This protein binds this small molecule.
Small molecule (SMILES): OC[C@H]1O[C@@H](O[C@@H]2[C@H](O)[C@H](O)O[C@H](CO)[C@H]2O)[C@@H](O)[C@@H](O)[C@@H]1O

Sequence of chain 1.A:
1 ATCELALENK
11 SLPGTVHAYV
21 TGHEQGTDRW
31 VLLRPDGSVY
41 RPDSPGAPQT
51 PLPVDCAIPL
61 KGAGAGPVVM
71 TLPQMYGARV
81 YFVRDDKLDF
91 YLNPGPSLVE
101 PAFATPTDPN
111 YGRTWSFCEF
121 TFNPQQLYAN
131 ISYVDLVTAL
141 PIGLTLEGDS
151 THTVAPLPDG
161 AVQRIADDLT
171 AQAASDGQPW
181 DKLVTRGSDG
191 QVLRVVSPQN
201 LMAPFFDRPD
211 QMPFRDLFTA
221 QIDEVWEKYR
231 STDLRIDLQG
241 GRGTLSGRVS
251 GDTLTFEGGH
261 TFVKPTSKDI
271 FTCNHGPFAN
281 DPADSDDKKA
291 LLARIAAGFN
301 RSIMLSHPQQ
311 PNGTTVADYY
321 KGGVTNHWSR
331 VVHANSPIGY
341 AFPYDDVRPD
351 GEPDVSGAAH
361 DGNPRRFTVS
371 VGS

Binding-site contacts:
Ligand atom O6 contacts residue TYR128 of chain 1.A at 3.5 Å (h-bond).
Ligand atom O6 contacts residue GLN126 of chain 1.A at 3.1 Å (h-bond).
Ligand atom C1 contacts residue GLN126 of chain 1.A at 4.0 Å.
Ligand atom C1 contacts residue TYR128 of chain 1.A at 3.7 Å (hydrophobic).
Ligand atom O4 contacts residue THR121 of chain 1.A at 3.6 Å.
Ligand atom O6 contacts residue BMA1 of chain 1.C at 4.4 Å.
Ligand atom C3 contacts residue TYR128 of chain 1.A at 3.9 Å (hydrophobic).
Ligand atom O5 contacts residue TYR128 of chain 1.A at 3.8 Å.
Ligand atom O5 contacts residue GLN126 of chain 1.A at 3.6 Å.
Ligand atom C6 contacts residue PHE120 of chain 1.A at 4.0 Å (hydrophobic).
Ligand atom C4 contacts residue BMA1 of chain 1.C at 4.3 Å.
Ligand atom O4 contacts residue TYR128 of chain 1.A at 4.3 Å.
Ligand atom C5 contacts residue GLN126 of chain 1.A at 3.7 Å.
Ligand atom O4 contacts residue GLU119 of chain 1.A at 3.9 Å.
Ligand atom O6 contacts residue ASN123 of chain 1.A at 3.0 Å (h-bond).
Ligand atom O6 contacts residue GLU119 of chain 1.A at 3.6 Å (salt-bridge).
Ligand atom C6 contacts residue BMA1 of chain 1.C at 3.7 Å.
Ligand atom C6 contacts residue GLN126 of chain 1.A at 3.9 Å.
Ligand atom C5 contacts residue TYR128 of chain 1.A at 4.3 Å (hydrophobic).
Ligand atom C2 contacts residue TYR128 of chain 1.A at 3.8 Å (hydrophobic).
Ligand atom O6 contacts residue THR121 of chain 1.A at 3.8 Å.
Ligand atom C6 contacts residue THR121 of chain 1.A at 4.2 Å.
Ligand atom C6 contacts residue GLU119 of chain 1.A at 3.8 Å.
Ligand atom O1 contacts residue TYR128 of chain 1.A at 4.1 Å.
Ligand atom O6 contacts residue GLN125 of chain 1.A at 3.8 Å.
Ligand atom O1 contacts residue GLN126 of chain 1.A at 4.3 Å.
Ligand atom C6 contacts residue ASN123 of chain 1.A at 3.9 Å.
Ligand atom O6 contacts residue ALA129 of chain 1.A at 4.5 Å.
Ligand atom O6 contacts residue PHE120 of chain 1.A at 3.2 Å.
Ligand atom O3 contacts residue TYR128 of chain 1.A at 4.5 Å.
Ligand atom O4 contacts residue BMA1 of chain 1.C at 4.0 Å.